This protein binds this small molecule.
Small molecule (SMILES): O=P(O)(O)OC[C@@H](O)[C@@H](O)c1cnc[nH]1

Sequence of chain 9.A:
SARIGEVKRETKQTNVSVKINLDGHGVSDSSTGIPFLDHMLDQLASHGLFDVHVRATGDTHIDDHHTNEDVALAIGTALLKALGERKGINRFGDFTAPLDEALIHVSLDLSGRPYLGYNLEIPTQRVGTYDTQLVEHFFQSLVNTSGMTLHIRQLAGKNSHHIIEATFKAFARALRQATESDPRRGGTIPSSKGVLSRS

Binding-site contacts:
Ligand atom P contacts residue ARG97 of chain 20.A at 3.6 Å.
Ligand atom OP1 contacts residue GLU171 of chain 13.A at 3.2 Å (salt-bridge).
Ligand atom C2 contacts residue MN1 of chain 9.B at 3.4 Å.
Ligand atom C6 contacts residue MN1 of chain 9.C at 3.3 Å.
Ligand atom P contacts residue LYS175 of chain 13.A at 3.6 Å.
Ligand atom N1 contacts residue MN1 of chain 9.C at 2.2 Å.
Ligand atom C6 contacts residue HIS71 of chain 9.A at 3.3 Å.
Ligand atom OP6 contacts residue SER197 of chain 20.A at 2.7 Å (h-bond).
Ligand atom N2 contacts residue HIS167 of chain 13.A at 3.6 Å.
Ligand atom N1 contacts residue HIS71 of chain 9.A at 3.0 Å (h-bond).
Ligand atom O2 contacts residue GLU171 of chain 13.A at 2.5 Å (salt-bridge).
Ligand atom O3 contacts residue LYS199 of chain 20.A at 3.6 Å.
Ligand atom C6 contacts residue HIS167 of chain 13.A at 3.4 Å.
Ligand atom OP4 contacts residue LYS199 of chain 20.A at 2.7 Å (salt-bridge).
Ligand atom N1 contacts residue GLU75 of chain 9.A at 3.2 Å (salt-bridge).
Ligand atom OP4 contacts residue SER197 of chain 20.A at 3.8 Å.
Ligand atom C6 contacts residue GLU171 of chain 13.A at 3.8 Å.
Ligand atom O2 contacts residue HIS72 of chain 9.A at 3.5 Å (h-bond).
Ligand atom O2 contacts residue HIS45 of chain 13.A at 3.4 Å (h-bond).
Ligand atom O2 contacts residue MN1 of chain 9.B at 2.3 Å.
Ligand atom C5 contacts residue MN1 of chain 9.C at 3.0 Å.
Ligand atom N2 contacts residue GLU171 of chain 13.A at 3.2 Å (salt-bridge).
Ligand atom OP5 contacts residue ARG119 of chain 20.A at 3.0 Å (salt-bridge).
Ligand atom O3 contacts residue ARG119 of chain 20.A at 3.8 Å.
Ligand atom C6 contacts residue HIS72 of chain 9.A at 3.7 Å.
Ligand atom P contacts residue SER197 of chain 20.A at 3.7 Å.
Ligand atom C5 contacts residue GLU75 of chain 9.A at 3.2 Å.
Ligand atom N2 contacts residue HIS72 of chain 9.A at 3.2 Å (h-bond).
Ligand atom OP4 contacts residue ARG119 of chain 20.A at 3.1 Å (salt-bridge).
Ligand atom OP5 contacts residue ARG97 of chain 20.A at 2.7 Å (salt-bridge).
Ligand atom OP1 contacts residue LYS175 of chain 13.A at 3.4 Å (salt-bridge).
Ligand atom OP5 contacts residue LYS175 of chain 13.A at 2.6 Å (salt-bridge).
Ligand atom C4 contacts residue MN1 of chain 9.B at 3.3 Å.
Ligand atom C6 contacts residue MN1 of chain 9.B at 3.0 Å.
Ligand atom C1 contacts residue GLU171 of chain 13.A at 3.8 Å.
Ligand atom N2 contacts residue MN1 of chain 9.B at 2.3 Å.
Ligand atom C1 contacts residue SER198 of chain 20.A at 3.4 Å.
Ligand atom C2 contacts residue GLU171 of chain 13.A at 3.5 Å.
Ligand atom N1 contacts residue HIS168 of chain 13.A at 3.5 Å (h-bond).
Ligand atom OP6 contacts residue ARG97 of chain 20.A at 2.8 Å (salt-bridge).

Sequence of chain 20.A:
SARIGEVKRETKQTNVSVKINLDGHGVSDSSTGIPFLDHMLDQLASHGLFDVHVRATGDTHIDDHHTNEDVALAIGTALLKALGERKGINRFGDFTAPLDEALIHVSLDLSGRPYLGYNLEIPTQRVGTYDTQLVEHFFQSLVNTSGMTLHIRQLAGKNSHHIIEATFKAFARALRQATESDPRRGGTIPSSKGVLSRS

Sequence of chain 13.A:
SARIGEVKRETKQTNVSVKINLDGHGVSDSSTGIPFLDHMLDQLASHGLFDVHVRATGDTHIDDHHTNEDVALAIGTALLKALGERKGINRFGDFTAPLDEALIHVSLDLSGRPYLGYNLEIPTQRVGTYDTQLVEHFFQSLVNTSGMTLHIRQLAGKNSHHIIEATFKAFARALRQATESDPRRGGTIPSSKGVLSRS